Sequence of chain 2.A:
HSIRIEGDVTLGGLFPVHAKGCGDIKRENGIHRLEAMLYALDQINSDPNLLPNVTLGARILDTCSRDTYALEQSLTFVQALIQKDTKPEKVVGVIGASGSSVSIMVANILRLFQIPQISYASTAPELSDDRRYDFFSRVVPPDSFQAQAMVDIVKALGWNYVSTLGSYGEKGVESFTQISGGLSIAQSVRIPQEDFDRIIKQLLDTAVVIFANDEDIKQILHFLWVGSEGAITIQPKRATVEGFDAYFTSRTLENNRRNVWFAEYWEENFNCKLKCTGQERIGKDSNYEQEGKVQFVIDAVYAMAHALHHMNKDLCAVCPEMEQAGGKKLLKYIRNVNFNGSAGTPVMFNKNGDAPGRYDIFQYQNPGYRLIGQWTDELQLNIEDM

Binding-site contacts:
Ligand atom CAI contacts residue ASN256 of chain 2.A at 4.1 Å.
Ligand atom OAE contacts residue ALA151 of chain 2.A at 4.0 Å.
Ligand atom CAQ contacts residue SER125 of chain 2.A at 4.0 Å.
Ligand atom CAR contacts residue THR150 of chain 2.A at 3.5 Å.
Ligand atom CAG contacts residue TYR198 of chain 2.A at 4.1 Å (hydrophobic).
Ligand atom CAQ contacts residue ALA148 of chain 2.A at 4.1 Å (hydrophobic).
Ligand atom CAW contacts residue THR150 of chain 2.A at 3.7 Å.
Ligand atom CAV contacts residue TYR198 of chain 2.A at 4.0 Å (hydrophobic).
Ligand atom OAD contacts residue ARG46 of chain 2.A at 3.2 Å (salt-bridge).
Ligand atom NAA contacts residue LYS375 of chain 2.A at 3.4 Å (salt-bridge).
Ligand atom CAY contacts residue THR150 of chain 2.A at 3.4 Å.
Ligand atom OAB contacts residue ALA148 of chain 2.A at 4.2 Å.
Ligand atom OAC contacts residue SER127 of chain 2.A at 3.0 Å (h-bond).
Ligand atom CAN contacts residue THR150 of chain 2.A at 3.8 Å.
Ligand atom CAR contacts residue SER149 of chain 2.A at 4.3 Å.
Ligand atom OAB contacts residue ARG46 of chain 2.A at 2.8 Å (salt-bridge).
Ligand atom OAE contacts residue SER127 of chain 2.A at 2.7 Å (h-bond).
Ligand atom OAE contacts residue SER149 of chain 2.A at 3.4 Å.
Ligand atom OAE contacts residue ALA148 of chain 2.A at 3.5 Å (h-bond).
Ligand atom CAR contacts residue ALA148 of chain 2.A at 4.0 Å (hydrophobic).
Ligand atom OAC contacts residue GLY126 of chain 2.A at 3.4 Å.
Ligand atom CAM contacts residue TYR198 of chain 2.A at 3.4 Å (hydrophobic).
Ligand atom OAD contacts residue LYS375 of chain 2.A at 3.3 Å (salt-bridge).
Ligand atom NAA contacts residue THR150 of chain 2.A at 2.7 Å (h-bond).
Ligand atom OAE contacts residue THR150 of chain 2.A at 2.8 Å (h-bond).
Ligand atom OAD contacts residue ALA148 of chain 2.A at 3.8 Å.
Ligand atom CAY contacts residue ALA148 of chain 2.A at 3.8 Å (hydrophobic).
Ligand atom CAR contacts residue GLY126 of chain 2.A at 4.1 Å.
Ligand atom CAH contacts residue SER197 of chain 2.A at 4.2 Å.
Ligand atom CAR contacts residue SER127 of chain 2.A at 3.5 Å.
Ligand atom CAI contacts residue TYR198 of chain 2.A at 3.5 Å (hydrophobic).
Ligand atom CAF contacts residue SER197 of chain 2.A at 4.1 Å.
Ligand atom OAB contacts residue ASN42 of chain 2.A at 3.9 Å.
Ligand atom OAB contacts residue SER125 of chain 2.A at 2.8 Å (h-bond).
Ligand atom CAQ contacts residue ARG46 of chain 2.A at 3.5 Å.
Ligand atom CAG contacts residue ASN256 of chain 2.A at 4.2 Å.
Ligand atom CAO contacts residue GLY126 of chain 2.A at 3.7 Å.
Ligand atom CAZ contacts residue ALA148 of chain 2.A at 3.8 Å (hydrophobic).
Ligand atom CAZ contacts residue GLY126 of chain 2.A at 4.1 Å.
Ligand atom NAA contacts residue ALA148 of chain 2.A at 2.9 Å (h-bond).

A small-molecule ligand and the protein it binds are described below.
Small molecule (SMILES): N[C@](CC1c2ccccc2Oc2ccccc21)(C(=O)O)[C@H]1C[C@@H]1C(=O)O